A protein and the small-molecule ligand that binds it are described below.
Small molecule (SMILES): OC[C@H]1O[C@@H](O)[C@H](O)[C@@H](O)[C@H]1O

Sequence of chain 1.J:
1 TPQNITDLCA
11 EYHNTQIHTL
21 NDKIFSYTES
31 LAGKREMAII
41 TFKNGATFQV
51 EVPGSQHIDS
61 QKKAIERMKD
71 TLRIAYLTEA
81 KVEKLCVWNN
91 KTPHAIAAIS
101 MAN

Binding-site contacts:
Ligand atom O3 contacts residue ASN90 of chain 1.J at 2.8 Å (h-bond).
Ligand atom O4 contacts residue LYS91 of chain 1.J at 3.0 Å (salt-bridge).
Ligand atom O1 contacts residue GLA1 of chain 1.IB at 1.5 Å.
Ligand atom C6 contacts residue GLA1 of chain 1.IB at 0.1 Å.
Ligand atom C6 contacts residue GLN61 of chain 1.J at 4.2 Å.
Ligand atom C3 contacts residue LYS91 of chain 1.J at 3.7 Å.
Ligand atom C3 contacts residue ASN90 of chain 1.J at 3.7 Å.
Ligand atom C2 contacts residue GLA1 of chain 1.IB at 0.5 Å.
Ligand atom O2 contacts residue ASN14 of chain 1.J at 4.1 Å.
Ligand atom C4 contacts residue LYS91 of chain 1.J at 3.9 Å.
Ligand atom C5 contacts residue GLA1 of chain 1.IB at 0.2 Å.
Ligand atom C6 contacts residue TRP88 of chain 1.J at 3.8 Å (hydrophobic).
Ligand atom O3 contacts residue LYS91 of chain 1.J at 2.8 Å (salt-bridge).
Ligand atom C2 contacts residue ASN90 of chain 1.J at 4.0 Å.
Ligand atom O5 contacts residue GLN56 of chain 1.J at 3.6 Å.
Ligand atom O4 contacts residue GLU51 of chain 1.J at 2.7 Å (salt-bridge).
Ligand atom O4 contacts residue GLA1 of chain 1.IB at 0.2 Å (h-bond).
Ligand atom O3 contacts residue GLU51 of chain 1.J at 4.2 Å.
Ligand atom C6 contacts residue HIS57 of chain 1.J at 3.6 Å.
Ligand atom C3 contacts residue GLA1 of chain 1.IB at 0.2 Å.
Ligand atom O4 contacts residue GLN56 of chain 1.J at 3.3 Å.
Ligand atom O6 contacts residue HIS57 of chain 1.J at 3.5 Å.
Ligand atom O6 contacts residue GLN61 of chain 1.J at 3.0 Å (h-bond).
Ligand atom C1 contacts residue GLA1 of chain 1.IB at 0.5 Å.
Ligand atom C5 contacts residue TRP88 of chain 1.J at 3.6 Å (hydrophobic).
Ligand atom O6 contacts residue GLN56 of chain 1.J at 3.5 Å (h-bond).
Ligand atom O3 contacts residue GLA1 of chain 1.IB at 0.3 Å (h-bond).
Ligand atom O3 contacts residue TRP88 of chain 1.J at 3.8 Å.
Ligand atom O1 contacts residue GLN56 of chain 1.J at 4.1 Å.
Ligand atom C2 contacts residue LYS91 of chain 1.J at 4.0 Å.
Ligand atom C4 contacts residue GLU51 of chain 1.J at 3.4 Å.
Ligand atom O6 contacts residue TRP88 of chain 1.J at 3.8 Å.
Ligand atom O2 contacts residue ASN90 of chain 1.J at 3.0 Å (h-bond).
Ligand atom O2 contacts residue GLA1 of chain 1.IB at 0.5 Å (h-bond).
Ligand atom C3 contacts residue TRP88 of chain 1.J at 3.6 Å (hydrophobic).
Ligand atom C6 contacts residue GLN56 of chain 1.J at 3.9 Å.
Ligand atom O5 contacts residue GLA1 of chain 1.IB at 0.4 Å (h-bond).
Ligand atom O6 contacts residue GLA1 of chain 1.IB at 0.2 Å (h-bond).
Ligand atom C4 contacts residue TRP88 of chain 1.J at 3.6 Å (hydrophobic).
Ligand atom C4 contacts residue GLA1 of chain 1.IB at 0.2 Å.